Sequence of chain 1.B:
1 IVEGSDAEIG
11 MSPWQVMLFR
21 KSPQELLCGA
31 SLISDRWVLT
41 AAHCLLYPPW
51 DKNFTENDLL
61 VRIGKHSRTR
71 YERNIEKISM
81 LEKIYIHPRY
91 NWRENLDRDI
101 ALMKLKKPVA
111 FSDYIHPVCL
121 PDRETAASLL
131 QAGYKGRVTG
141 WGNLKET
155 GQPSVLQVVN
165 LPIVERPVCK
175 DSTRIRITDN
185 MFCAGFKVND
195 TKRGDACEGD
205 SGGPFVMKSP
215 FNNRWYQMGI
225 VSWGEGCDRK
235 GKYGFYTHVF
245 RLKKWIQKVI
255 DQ

A protein and the small-molecule ligand that binds it are described below.
Small molecule (SMILES): CC(=O)N[C@@H]1[C@@H](O)[C@H](O)[C@@H](CO)O[C@H]1O

Binding-site contacts:
Ligand atom O5 contacts residue ASN53 of chain 1.B at 2.5 Å (h-bond).
Ligand atom C3 contacts residue ASN53 of chain 1.B at 3.9 Å.
Ligand atom N2 contacts residue LEU46 of chain 1.B at 4.3 Å.
Ligand atom O7 contacts residue LEU46 of chain 1.B at 4.3 Å.
Ligand atom C4 contacts residue ASN53 of chain 1.B at 4.4 Å.
Ligand atom C1 contacts residue ASN53 of chain 1.B at 1.5 Å.
Ligand atom N2 contacts residue ASN53 of chain 1.B at 2.8 Å (h-bond).
Ligand atom O7 contacts residue PRO48 of chain 1.B at 4.1 Å.
Ligand atom C5 contacts residue ASN53 of chain 1.B at 3.7 Å.
Ligand atom C7 contacts residue LEU46 of chain 1.B at 4.2 Å (hydrophobic).
Ligand atom C2 contacts residue ASN53 of chain 1.B at 2.5 Å.
Ligand atom C7 contacts residue ASN53 of chain 1.B at 3.7 Å.
Ligand atom O7 contacts residue ASN53 of chain 1.B at 3.9 Å.